The protein below binds the small molecule below.
Small molecule (SMILES): CC(=O)N[C@@H]1[C@@H](O)[C@H](O)[C@@H](CO)O[C@H]1O

Binding-site contacts:
Ligand atom C1 contacts residue ASN701 of chain 1.K at 1.4 Å.
Ligand atom C5 contacts residue GLN910 of chain 1.K at 4.5 Å.
Ligand atom C5 contacts residue LEU906 of chain 1.K at 4.2 Å (hydrophobic).
Ligand atom N2 contacts residue ASN701 of chain 1.K at 2.9 Å (h-bond).
Ligand atom C2 contacts residue ASN701 of chain 1.K at 2.4 Å.
Ligand atom C4 contacts residue ASN701 of chain 1.K at 4.2 Å.
Ligand atom O7 contacts residue ASN701 of chain 1.K at 3.9 Å.
Ligand atom O6 contacts residue LEU906 of chain 1.K at 4.2 Å.
Ligand atom O5 contacts residue GLN1055 of chain 1.K at 4.3 Å.
Ligand atom O5 contacts residue ASN701 of chain 1.K at 2.3 Å (h-bond).
Ligand atom C7 contacts residue GLN1055 of chain 1.K at 4.4 Å.
Ligand atom O6 contacts residue GLN910 of chain 1.K at 3.1 Å (h-bond).
Ligand atom C6 contacts residue GLN910 of chain 1.K at 4.3 Å.
Ligand atom C3 contacts residue ASN701 of chain 1.K at 3.8 Å.
Ligand atom O7 contacts residue GLN1055 of chain 1.K at 3.8 Å.
Ligand atom C1 contacts residue GLN1055 of chain 1.K at 4.4 Å.
Ligand atom C7 contacts residue ASN701 of chain 1.K at 3.6 Å.
Ligand atom C5 contacts residue ASN701 of chain 1.K at 3.6 Å.

Sequence of chain 1.K:
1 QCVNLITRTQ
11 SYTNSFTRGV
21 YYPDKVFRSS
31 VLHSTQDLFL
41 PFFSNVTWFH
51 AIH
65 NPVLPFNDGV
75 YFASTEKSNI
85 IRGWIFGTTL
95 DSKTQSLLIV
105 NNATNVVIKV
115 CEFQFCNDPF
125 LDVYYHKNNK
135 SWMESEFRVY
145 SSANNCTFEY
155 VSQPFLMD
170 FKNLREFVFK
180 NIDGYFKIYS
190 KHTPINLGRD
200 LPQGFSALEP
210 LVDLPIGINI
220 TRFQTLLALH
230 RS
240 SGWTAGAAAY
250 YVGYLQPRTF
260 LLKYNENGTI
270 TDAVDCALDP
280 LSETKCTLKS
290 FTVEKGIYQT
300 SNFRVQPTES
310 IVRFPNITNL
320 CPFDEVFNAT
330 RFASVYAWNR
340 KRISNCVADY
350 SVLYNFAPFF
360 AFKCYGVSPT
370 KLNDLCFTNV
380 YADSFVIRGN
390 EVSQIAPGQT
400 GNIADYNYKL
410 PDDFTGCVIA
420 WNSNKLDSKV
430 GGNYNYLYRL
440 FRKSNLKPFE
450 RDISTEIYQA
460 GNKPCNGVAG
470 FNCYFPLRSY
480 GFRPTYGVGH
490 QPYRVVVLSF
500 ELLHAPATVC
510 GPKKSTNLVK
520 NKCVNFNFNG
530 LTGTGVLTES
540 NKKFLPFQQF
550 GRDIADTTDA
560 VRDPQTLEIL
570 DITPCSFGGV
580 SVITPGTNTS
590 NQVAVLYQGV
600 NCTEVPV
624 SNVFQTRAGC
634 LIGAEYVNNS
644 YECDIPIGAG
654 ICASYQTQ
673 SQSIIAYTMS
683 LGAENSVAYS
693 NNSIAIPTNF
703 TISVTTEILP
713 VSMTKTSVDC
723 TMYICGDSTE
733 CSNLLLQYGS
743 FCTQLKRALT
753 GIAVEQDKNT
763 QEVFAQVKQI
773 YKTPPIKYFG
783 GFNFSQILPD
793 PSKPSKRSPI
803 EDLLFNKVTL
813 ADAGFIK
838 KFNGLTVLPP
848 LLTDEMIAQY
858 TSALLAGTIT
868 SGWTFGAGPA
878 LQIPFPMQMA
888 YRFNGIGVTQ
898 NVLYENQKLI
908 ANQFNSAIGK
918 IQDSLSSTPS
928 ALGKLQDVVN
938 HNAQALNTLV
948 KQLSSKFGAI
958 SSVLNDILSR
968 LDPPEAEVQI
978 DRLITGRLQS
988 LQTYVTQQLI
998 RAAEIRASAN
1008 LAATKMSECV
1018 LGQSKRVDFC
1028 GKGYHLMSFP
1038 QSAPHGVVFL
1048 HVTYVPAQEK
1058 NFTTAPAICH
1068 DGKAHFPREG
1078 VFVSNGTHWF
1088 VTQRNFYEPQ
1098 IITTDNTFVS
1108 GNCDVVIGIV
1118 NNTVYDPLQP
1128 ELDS